Sequence of chain 2.A:
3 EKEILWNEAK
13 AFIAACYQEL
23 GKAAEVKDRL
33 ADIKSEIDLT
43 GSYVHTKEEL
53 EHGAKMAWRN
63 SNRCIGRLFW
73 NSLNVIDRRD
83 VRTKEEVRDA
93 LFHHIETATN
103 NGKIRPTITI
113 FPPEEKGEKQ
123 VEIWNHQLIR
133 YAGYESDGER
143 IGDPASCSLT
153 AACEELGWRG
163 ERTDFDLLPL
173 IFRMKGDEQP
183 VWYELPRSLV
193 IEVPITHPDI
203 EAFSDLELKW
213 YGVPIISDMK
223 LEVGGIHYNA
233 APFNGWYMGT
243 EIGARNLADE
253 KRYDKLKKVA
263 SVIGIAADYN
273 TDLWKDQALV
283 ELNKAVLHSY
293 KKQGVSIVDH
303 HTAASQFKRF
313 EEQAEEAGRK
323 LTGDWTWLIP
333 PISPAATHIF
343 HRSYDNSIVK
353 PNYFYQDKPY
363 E

Binding-site contacts:
Ligand atom C26 contacts residue HIS128 of chain 2.A at 3.7 Å.
Ligand atom C24 contacts residue HEM1 of chain 2.B at 3.7 Å.
Ligand atom N01 contacts residue GLU243 of chain 2.A at 2.7 Å (salt-bridge).
Ligand atom C23 contacts residue TYR357 of chain 2.A at 3.5 Å (hydrophobic).
Ligand atom C25 contacts residue HIS128 of chain 2.A at 3.6 Å.
Ligand atom C11 contacts residue HEM1 of chain 2.B at 3.7 Å.
Ligand atom O12 contacts residue HEM1 of chain 2.B at 3.4 Å.
Ligand atom C23 contacts residue ASP220 of chain 2.A at 3.8 Å.
Ligand atom C07 contacts residue HEM1 of chain 2.B at 3.6 Å.
Ligand atom N02 contacts residue GLU243 of chain 2.A at 2.6 Å (salt-bridge).
Ligand atom C02 contacts residue GLU243 of chain 2.A at 3.5 Å.
Ligand atom O12 contacts residue ILE218 of chain 2.A at 3.6 Å.
Ligand atom N01 contacts residue HEM1 of chain 2.B at 3.8 Å.
Ligand atom C24 contacts residue MET221 of chain 2.A at 3.7 Å (hydrophobic).
Ligand atom C10 contacts residue HEM1 of chain 2.B at 3.9 Å.
Ligand atom C26 contacts residue HEM1 of chain 2.B at 3.3 Å.
Ligand atom C02 contacts residue TRP238 of chain 2.A at 3.7 Å (hydrophobic).
Ligand atom C10 contacts residue GLU243 of chain 2.A at 3.6 Å.
Ligand atom N02 contacts residue MET240 of chain 2.A at 3.8 Å.
Ligand atom C02 contacts residue HEM1 of chain 2.B at 3.6 Å.
Ligand atom C21 contacts residue HEM1 of chain 2.B at 3.7 Å.
Ligand atom C21 contacts residue HIS128 of chain 2.A at 3.7 Å.
Ligand atom N02 contacts residue HEM1 of chain 2.B at 3.7 Å.
Ligand atom N02 contacts residue TRP238 of chain 2.A at 2.8 Å (h-bond).
Ligand atom C06 contacts residue PHE235 of chain 2.A at 3.7 Å (hydrophobic).
Ligand atom N02 contacts residue TYR239 of chain 2.A at 3.5 Å.
Ligand atom C08 contacts residue ILE218 of chain 2.A at 3.8 Å (hydrophobic).
Ligand atom C23 contacts residue HIS128 of chain 2.A at 3.7 Å.
Ligand atom C04 contacts residue HEM1 of chain 2.B at 3.3 Å.
Ligand atom C03 contacts residue HEM1 of chain 2.B at 3.0 Å.
Ligand atom C05 contacts residue HEM1 of chain 2.B at 3.6 Å.
Ligand atom C24 contacts residue HIS128 of chain 2.A at 3.6 Å.
Ligand atom C07 contacts residue ILE218 of chain 2.A at 3.6 Å (hydrophobic).
Ligand atom C09 contacts residue GLU243 of chain 2.A at 3.6 Å.
Ligand atom C22 contacts residue TYR357 of chain 2.A at 3.8 Å (hydrophobic).
Ligand atom C09 contacts residue HEM1 of chain 2.B at 3.5 Å.
Ligand atom C22 contacts residue HIS128 of chain 2.A at 3.7 Å.
Ligand atom C06 contacts residue HEM1 of chain 2.B at 3.3 Å.
Ligand atom C25 contacts residue HEM1 of chain 2.B at 3.3 Å.
Ligand atom C29 contacts residue HIS128 of chain 2.A at 3.7 Å.

A small-molecule ligand and the protein it binds are described below.
Small molecule (SMILES): CNCc1cccc(OCc2ccc3ccc(N)nc3c2)c1